Binding-site contacts:
Ligand atom CB contacts residue TRP167 of chain 1.A at 3.5 Å (hydrophobic).
Ligand atom CD contacts residue GLU76 of chain 1.A at 3.5 Å.
Ligand atom CA contacts residue TYR171 of chain 1.A at 3.5 Å (hydrophobic).
Ligand atom CD1 contacts residue SER77 of chain 1.A at 3.3 Å.
Ligand atom CD2 contacts residue ASN63 of chain 1.A at 3.5 Å.
Ligand atom OH contacts residue TYR74 of chain 1.A at 3.4 Å (h-bond).
Ligand atom N contacts residue TYR99 of chain 1.A at 3.0 Å (h-bond).
Ligand atom NE2 contacts residue ASN63 of chain 1.A at 3.5 Å (h-bond).
Ligand atom CE1 contacts residue TYR74 of chain 1.A at 3.5 Å (hydrophobic).
Ligand atom CA contacts residue SER77 of chain 1.A at 3.5 Å.
Ligand atom O contacts residue TYR84 of chain 1.A at 3.2 Å (h-bond).
Ligand atom CA contacts residue TYR99 of chain 1.A at 3.3 Å (hydrophobic).
Ligand atom O contacts residue TYR159 of chain 1.A at 2.6 Å (h-bond).
Ligand atom OE2 contacts residue GLU76 of chain 1.A at 3.4 Å.
Ligand atom C contacts residue TYR84 of chain 1.A at 3.5 Å (hydrophobic).
Ligand atom N contacts residue TYR7 of chain 1.A at 2.9 Å (h-bond).
Ligand atom N contacts residue TYR159 of chain 1.A at 3.6 Å.
Ligand atom O contacts residue ILE66 of chain 1.A at 3.5 Å.
Ligand atom NE2 contacts residue ARG62 of chain 1.A at 3.6 Å.
Ligand atom O contacts residue TRP147 of chain 1.A at 3.0 Å (h-bond).
Ligand atom O contacts residue TRP147 of chain 1.A at 3.3 Å (h-bond).
Ligand atom CG contacts residue ASN63 of chain 1.A at 3.6 Å.
Ligand atom O contacts residue LYS146 of chain 1.A at 2.9 Å (salt-bridge).
Ligand atom CD contacts residue TYR7 of chain 1.A at 3.4 Å (hydrophobic).
Ligand atom CZ contacts residue SER116 of chain 1.A at 3.5 Å.
Ligand atom OH contacts residue SER116 of chain 1.A at 2.6 Å (h-bond).
Ligand atom OXT contacts residue TYR84 of chain 1.A at 2.8 Å (h-bond).
Ligand atom N contacts residue TYR7 of chain 1.A at 3.3 Å (h-bond).
Ligand atom N contacts residue SER77 of chain 1.A at 2.9 Å (h-bond).
Ligand atom CB contacts residue TYR99 of chain 1.A at 3.2 Å (hydrophobic).
Ligand atom OH contacts residue ARG97 of chain 1.A at 3.4 Å.
Ligand atom OXT contacts residue THR143 of chain 1.A at 2.7 Å (h-bond).
Ligand atom CB contacts residue LEU81 of chain 1.A at 3.5 Å (hydrophobic).
Ligand atom OE1 contacts residue ASN80 of chain 1.A at 3.3 Å (h-bond).
Ligand atom O contacts residue ASN80 of chain 1.A at 3.0 Å (h-bond).
Ligand atom CE2 contacts residue SER116 of chain 1.A at 3.6 Å.
Ligand atom C contacts residue TYR7 of chain 1.A at 3.2 Å (hydrophobic).
Ligand atom CD contacts residue ASN63 of chain 1.A at 3.1 Å.
Ligand atom CA contacts residue TYR7 of chain 1.A at 3.1 Å (hydrophobic).
Ligand atom N contacts residue TYR171 of chain 1.A at 2.7 Å (h-bond).

Sequence of chain 1.A:
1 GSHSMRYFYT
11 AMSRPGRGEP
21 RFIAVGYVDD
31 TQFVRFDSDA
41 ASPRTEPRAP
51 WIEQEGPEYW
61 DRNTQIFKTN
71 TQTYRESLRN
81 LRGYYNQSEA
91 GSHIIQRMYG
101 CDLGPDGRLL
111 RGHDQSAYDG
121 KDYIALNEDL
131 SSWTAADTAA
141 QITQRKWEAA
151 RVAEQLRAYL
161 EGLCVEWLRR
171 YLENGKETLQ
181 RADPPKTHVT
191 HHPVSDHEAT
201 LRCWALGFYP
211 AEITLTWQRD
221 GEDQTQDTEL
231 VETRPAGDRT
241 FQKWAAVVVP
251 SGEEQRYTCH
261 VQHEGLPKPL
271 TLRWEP

This protein binds this small molecule.
Small molecule (SMILES): CC(C)[C@H](NC(=O)[C@@H]1CCCN1C(=O)[C@@H](N)Cc1cnc[nH]1)C(=O)NCC=O.C[C@H](N)C(=O)N[C@@H](CCC(=O)O)C(=O)N[C@@H](Cc1ccc(O)cc1)C(=O)O